Binding-site contacts:
Ligand atom C6 contacts residue ALA36 of chain 1.A at 3.8 Å (hydrophobic).
Ligand atom N6 contacts residue LEU137 of chain 1.A at 3.9 Å.
Ligand atom C8 contacts residue LEU137 of chain 1.A at 4.1 Å (hydrophobic).
Ligand atom N3 contacts residue LEU137 of chain 1.A at 3.9 Å.
Ligand atom C5 contacts residue ALA36 of chain 1.A at 4.3 Å (hydrophobic).
Ligand atom N7 contacts residue VAL23 of chain 1.A at 3.7 Å.
Ligand atom N3 contacts residue LEU15 of chain 1.A at 3.7 Å.
Ligand atom N7 contacts residue LEU137 of chain 1.A at 3.7 Å.
Ligand atom N6 contacts residue VAL68 of chain 1.A at 3.9 Å.
Ligand atom C2 contacts residue TYR86 of chain 1.A at 4.1 Å (hydrophobic).
Ligand atom N9 contacts residue VAL23 of chain 1.A at 4.0 Å.
Ligand atom C5 contacts residue LEU137 of chain 1.A at 3.3 Å (hydrophobic).
Ligand atom N6 contacts residue CYS87 of chain 1.A at 4.2 Å.
Ligand atom N3 contacts residue CYS87 of chain 1.A at 4.2 Å.
Ligand atom C2 contacts residue LEU15 of chain 1.A at 4.0 Å (hydrophobic).
Ligand atom C4 contacts residue VAL23 of chain 1.A at 4.3 Å (hydrophobic).
Ligand atom N1 contacts residue CYS87 of chain 1.A at 3.0 Å (h-bond).
Ligand atom N6 contacts residue GLU85 of chain 1.A at 2.7 Å (salt-bridge).
Ligand atom C2 contacts residue LEU137 of chain 1.A at 3.9 Å (hydrophobic).
Ligand atom C4 contacts residue LEU15 of chain 1.A at 4.0 Å (hydrophobic).
Ligand atom N6 contacts residue ALA36 of chain 1.A at 3.7 Å.
Ligand atom N9 contacts residue LEU137 of chain 1.A at 4.1 Å.
Ligand atom C4 contacts residue LEU137 of chain 1.A at 3.5 Å (hydrophobic).
Ligand atom C6 contacts residue LEU137 of chain 1.A at 3.4 Å (hydrophobic).
Ligand atom N6 contacts residue LEU84 of chain 1.A at 4.5 Å.
Ligand atom N9 contacts residue LEU15 of chain 1.A at 3.7 Å.
Ligand atom C5 contacts residue VAL23 of chain 1.A at 4.1 Å (hydrophobic).
Ligand atom C8 contacts residue VAL23 of chain 1.A at 3.6 Å (hydrophobic).
Ligand atom C6 contacts residue CYS87 of chain 1.A at 4.1 Å (hydrophobic).
Ligand atom N1 contacts residue TYR86 of chain 1.A at 3.9 Å.
Ligand atom C6 contacts residue GLU85 of chain 1.A at 3.7 Å.
Ligand atom N1 contacts residue GLU85 of chain 1.A at 3.9 Å.
Ligand atom N1 contacts residue ALA36 of chain 1.A at 4.3 Å.
Ligand atom C2 contacts residue CYS87 of chain 1.A at 3.4 Å (hydrophobic).
Ligand atom N1 contacts residue LEU137 of chain 1.A at 3.7 Å.
Ligand atom N6 contacts residue TYR86 of chain 1.A at 4.4 Å.

Sequence of chain 1.A:
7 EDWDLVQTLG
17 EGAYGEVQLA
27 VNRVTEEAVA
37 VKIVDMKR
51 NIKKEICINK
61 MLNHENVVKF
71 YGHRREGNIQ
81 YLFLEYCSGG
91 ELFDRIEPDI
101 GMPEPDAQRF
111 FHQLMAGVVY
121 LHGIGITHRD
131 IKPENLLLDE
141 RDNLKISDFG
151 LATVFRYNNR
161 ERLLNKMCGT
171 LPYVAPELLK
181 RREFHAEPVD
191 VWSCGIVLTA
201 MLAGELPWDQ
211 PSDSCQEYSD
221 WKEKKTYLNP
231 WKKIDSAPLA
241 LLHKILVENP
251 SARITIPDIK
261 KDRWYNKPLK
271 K

This protein binds this small molecule.
Small molecule (SMILES): Nc1ncnc2[nH]cnc12